Sequence of chain 1.A:
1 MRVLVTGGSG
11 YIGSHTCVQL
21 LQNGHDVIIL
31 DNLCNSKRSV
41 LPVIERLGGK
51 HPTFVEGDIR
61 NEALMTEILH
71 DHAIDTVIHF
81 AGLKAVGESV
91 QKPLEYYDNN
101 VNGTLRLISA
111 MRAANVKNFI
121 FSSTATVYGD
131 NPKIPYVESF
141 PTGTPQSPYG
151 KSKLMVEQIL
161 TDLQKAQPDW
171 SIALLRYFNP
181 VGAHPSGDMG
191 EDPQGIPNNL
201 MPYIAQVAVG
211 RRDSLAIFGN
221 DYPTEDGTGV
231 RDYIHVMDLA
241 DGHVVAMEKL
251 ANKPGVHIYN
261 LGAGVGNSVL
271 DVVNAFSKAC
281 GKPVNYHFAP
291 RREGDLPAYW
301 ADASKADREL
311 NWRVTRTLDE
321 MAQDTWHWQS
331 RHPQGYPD

Binding-site contacts:
Ligand atom O1A contacts residue ASN198 of chain 1.A at 3.3 Å (h-bond).
Ligand atom O3' contacts residue NAD1 of chain 1.D at 3.3 Å.
Ligand atom O4 contacts residue ALA216 of chain 1.A at 3.6 Å.
Ligand atom O2B contacts residue ARG292 of chain 1.A at 3.0 Å (salt-bridge).
Ligand atom O6' contacts residue PHE178 of chain 1.A at 3.3 Å (h-bond).
Ligand atom C2C contacts residue ASP295 of chain 1.A at 3.5 Å.
Ligand atom O2C contacts residue ASP295 of chain 1.A at 2.5 Å (salt-bridge).
Ligand atom O2A contacts residue ASN199 of chain 1.A at 3.1 Å (h-bond).
Ligand atom O3' contacts residue TYR149 of chain 1.A at 2.8 Å (h-bond).
Ligand atom C6' contacts residue PHE178 of chain 1.A at 3.3 Å (hydrophobic).
Ligand atom O6' contacts residue TYR299 of chain 1.A at 2.9 Å (h-bond).
Ligand atom O4' contacts residue THR124 of chain 1.A at 2.8 Å.
Ligand atom N3 contacts residue PHE218 of chain 1.A at 3.6 Å.
Ligand atom O2 contacts residue ALA216 of chain 1.A at 3.4 Å (h-bond).
Ligand atom O6' contacts residue ASN179 of chain 1.A at 3.0 Å (h-bond).
Ligand atom C6' contacts residue THR124 of chain 1.A at 3.1 Å.
Ligand atom O2A contacts residue LEU200 of chain 1.A at 3.0 Å (h-bond).
Ligand atom O1A contacts residue ASN199 of chain 1.A at 3.3 Å (h-bond).
Ligand atom O2 contacts residue PHE218 of chain 1.A at 3.0 Å (h-bond).
Ligand atom O3A contacts residue ASN179 of chain 1.A at 3.2 Å (h-bond).
Ligand atom PA contacts residue ARG292 of chain 1.A at 3.3 Å.
Ligand atom O2 contacts residue ILE217 of chain 1.A at 3.5 Å.
Ligand atom C5 contacts residue LEU200 of chain 1.A at 3.6 Å (hydrophobic).
Ligand atom O1B contacts residue ASN179 of chain 1.A at 2.8 Å (h-bond).
Ligand atom O4 contacts residue LEU215 of chain 1.A at 3.3 Å.
Ligand atom C4 contacts residue PHE218 of chain 1.A at 3.6 Å (hydrophobic).
Ligand atom C5C contacts residue TYR233 of chain 1.A at 3.4 Å (hydrophobic).
Ligand atom O1B contacts residue ARG231 of chain 1.A at 3.0 Å (salt-bridge).
Ligand atom C4C contacts residue TYR233 of chain 1.A at 3.6 Å (hydrophobic).
Ligand atom O5C contacts residue ARG292 of chain 1.A at 3.1 Å (salt-bridge).
Ligand atom O2' contacts residue NAD1 of chain 1.D at 3.4 Å (h-bond).
Ligand atom O5' contacts residue PHE178 of chain 1.A at 3.5 Å (h-bond).
Ligand atom O3C contacts residue ARG231 of chain 1.A at 3.4 Å.
Ligand atom C4' contacts residue THR124 of chain 1.A at 3.1 Å.
Ligand atom N3 contacts residue ALA216 of chain 1.A at 2.8 Å (h-bond).
Ligand atom O2' contacts residue ASN199 of chain 1.A at 3.3 Å (h-bond).
Ligand atom O1A contacts residue ARG292 of chain 1.A at 2.6 Å (salt-bridge).
Ligand atom C2 contacts residue ALA216 of chain 1.A at 3.6 Å (hydrophobic).
Ligand atom PA contacts residue ASN199 of chain 1.A at 3.6 Å.
Ligand atom C2' contacts residue NAD1 of chain 1.D at 3.3 Å.

This protein binds this small molecule.
Small molecule (SMILES): O=c1ccn([C@@H]2O[C@H](CO[P](=O)(O)O[P](=O)(O)O[C@H]3O[C@H](CO)[C@@H](O)[C@H](O)[C@H]3O)[C@@H](O)[C@H]2O)c(=O)[nH]1